Binding-site contacts:
Ligand atom C6 contacts residue VAL144 of chain 1.N at 4.4 Å (hydrophobic).
Ligand atom O7 contacts residue ASN167 of chain 1.N at 3.4 Å (h-bond).
Ligand atom C8 contacts residue ASN167 of chain 1.N at 3.8 Å.
Ligand atom N2 contacts residue ASN167 of chain 1.N at 2.9 Å (h-bond).
Ligand atom C5 contacts residue ASN167 of chain 1.N at 3.7 Å.
Ligand atom C2 contacts residue ASN167 of chain 1.N at 2.4 Å.
Ligand atom C6 contacts residue ILE164 of chain 1.N at 4.3 Å (hydrophobic).
Ligand atom C7 contacts residue ASN167 of chain 1.N at 3.3 Å.
Ligand atom C5 contacts residue ILE164 of chain 1.N at 4.2 Å (hydrophobic).
Ligand atom C1 contacts residue ASN167 of chain 1.N at 1.4 Å.
Ligand atom O5 contacts residue ASN167 of chain 1.N at 2.4 Å (h-bond).
Ligand atom C3 contacts residue ASN167 of chain 1.N at 3.8 Å.
Ligand atom C4 contacts residue ASN167 of chain 1.N at 4.2 Å.
Ligand atom C8 contacts residue THR168 of chain 1.N at 4.4 Å.
Ligand atom N2 contacts residue THR168 of chain 1.N at 4.5 Å.

Sequence of chain 1.N:
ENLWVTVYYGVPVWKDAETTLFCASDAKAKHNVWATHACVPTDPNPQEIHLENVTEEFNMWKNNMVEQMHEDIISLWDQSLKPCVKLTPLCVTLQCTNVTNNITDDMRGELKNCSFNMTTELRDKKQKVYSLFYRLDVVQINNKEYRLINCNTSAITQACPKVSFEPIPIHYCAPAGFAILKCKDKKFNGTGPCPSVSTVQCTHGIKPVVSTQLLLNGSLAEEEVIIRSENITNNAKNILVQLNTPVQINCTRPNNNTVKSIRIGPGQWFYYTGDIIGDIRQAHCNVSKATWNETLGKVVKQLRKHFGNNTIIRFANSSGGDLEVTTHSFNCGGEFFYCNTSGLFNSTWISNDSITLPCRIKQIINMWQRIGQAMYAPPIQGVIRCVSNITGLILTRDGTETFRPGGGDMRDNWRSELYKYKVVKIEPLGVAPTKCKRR

A protein and the small-molecule ligand that binds it are described below.
Small molecule (SMILES): CC(=O)N[C@@H]1[C@@H](O)[C@H](O)[C@@H](CO)O[C@H]1O